Sequence of chain 1.A:
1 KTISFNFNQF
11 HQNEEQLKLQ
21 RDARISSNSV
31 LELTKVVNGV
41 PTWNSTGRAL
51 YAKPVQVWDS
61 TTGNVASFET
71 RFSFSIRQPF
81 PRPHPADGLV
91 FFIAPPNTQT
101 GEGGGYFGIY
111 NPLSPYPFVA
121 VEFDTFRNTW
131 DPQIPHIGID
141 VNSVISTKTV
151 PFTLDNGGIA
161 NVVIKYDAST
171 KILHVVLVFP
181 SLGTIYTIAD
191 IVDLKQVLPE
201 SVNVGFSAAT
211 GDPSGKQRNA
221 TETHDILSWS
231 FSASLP

The protein below binds the small molecule below.
Small molecule (SMILES): CC(=O)N[C@H]1[C@@H](O[C@@H]2[C@@H](O)[C@@H](O)O[C@H](CO)[C@@H]2O)O[C@H](CO)[C@H](O)[C@@H]1O

Binding-site contacts:
Ligand atom C8 contacts residue ASN128 of chain 1.A at 4.0 Å.
Ligand atom O6 contacts residue GLY215 of chain 1.A at 3.4 Å.
Ligand atom O3 contacts residue PHE126 of chain 1.A at 4.1 Å.
Ligand atom C2 contacts residue GLY215 of chain 1.A at 3.9 Å.
Ligand atom O7 contacts residue GLY104 of chain 1.A at 3.6 Å.
Ligand atom C8 contacts residue TYR106 of chain 1.A at 3.8 Å (hydrophobic).
Ligand atom O3 contacts residue ASP87 of chain 1.A at 2.6 Å (salt-bridge).
Ligand atom O3 contacts residue ASN128 of chain 1.A at 3.3 Å (h-bond).
Ligand atom C6 contacts residue ALA220 of chain 1.A at 3.7 Å (hydrophobic).
Ligand atom O6 contacts residue ALA220 of chain 1.A at 4.0 Å.
Ligand atom C6 contacts residue GLY211 of chain 1.A at 4.1 Å.
Ligand atom O3 contacts residue GLY105 of chain 1.A at 2.7 Å (h-bond).
Ligand atom O3 contacts residue PHE126 of chain 1.A at 3.8 Å.
Ligand atom O2 contacts residue SER214 of chain 1.A at 2.6 Å (h-bond).
Ligand atom C2 contacts residue SER214 of chain 1.A at 3.9 Å.
Ligand atom C3 contacts residue PHE126 of chain 1.A at 3.5 Å (hydrophobic).
Ligand atom C3 contacts residue ASN128 of chain 1.A at 3.7 Å.
Ligand atom N2 contacts residue ASN128 of chain 1.A at 3.5 Å (h-bond).
Ligand atom C3 contacts residue ASP87 of chain 1.A at 3.5 Å.
Ligand atom C4 contacts residue ASP87 of chain 1.A at 3.5 Å.
Ligand atom C8 contacts residue TRP130 of chain 1.A at 4.0 Å (hydrophobic).
Ligand atom O5 contacts residue ASP212 of chain 1.A at 4.0 Å.
Ligand atom C3 contacts residue GLY105 of chain 1.A at 4.0 Å.
Ligand atom O4 contacts residue ASP212 of chain 1.A at 2.8 Å (salt-bridge).
Ligand atom O7 contacts residue GLY105 of chain 1.A at 3.5 Å (h-bond).
Ligand atom O4 contacts residue PHE126 of chain 1.A at 3.9 Å.
Ligand atom C7 contacts residue ASN128 of chain 1.A at 4.0 Å.
Ligand atom O4 contacts residue GLY104 of chain 1.A at 4.0 Å.
Ligand atom C7 contacts residue GLY105 of chain 1.A at 3.9 Å.
Ligand atom O6 contacts residue HIS84 of chain 1.A at 3.4 Å (h-bond).
Ligand atom O5 contacts residue GLY215 of chain 1.A at 3.7 Å.
Ligand atom O3 contacts residue GLY104 of chain 1.A at 3.5 Å.
Ligand atom O4 contacts residue GLY211 of chain 1.A at 3.3 Å.
Ligand atom C5 contacts residue PHE126 of chain 1.A at 3.6 Å (hydrophobic).
Ligand atom C1 contacts residue SER214 of chain 1.A at 4.1 Å.
Ligand atom O4 contacts residue ASP87 of chain 1.A at 2.8 Å (salt-bridge).
Ligand atom O2 contacts residue GLY215 of chain 1.A at 3.9 Å.
Ligand atom C1 contacts residue SER214 of chain 1.A at 4.0 Å.
Ligand atom C4 contacts residue PHE126 of chain 1.A at 3.7 Å (hydrophobic).
Ligand atom C6 contacts residue HIS84 of chain 1.A at 4.0 Å.